A protein and the small-molecule ligand that binds it are described below.
Small molecule (SMILES): CC(=O)N[C@H]1[C@H](O[C@H]2[C@H](O)[C@@H](NC(C)=O)CO[C@@H]2CO)O[C@H](CO)[C@@H](O)[C@@H]1O

Sequence of chain 1.D:
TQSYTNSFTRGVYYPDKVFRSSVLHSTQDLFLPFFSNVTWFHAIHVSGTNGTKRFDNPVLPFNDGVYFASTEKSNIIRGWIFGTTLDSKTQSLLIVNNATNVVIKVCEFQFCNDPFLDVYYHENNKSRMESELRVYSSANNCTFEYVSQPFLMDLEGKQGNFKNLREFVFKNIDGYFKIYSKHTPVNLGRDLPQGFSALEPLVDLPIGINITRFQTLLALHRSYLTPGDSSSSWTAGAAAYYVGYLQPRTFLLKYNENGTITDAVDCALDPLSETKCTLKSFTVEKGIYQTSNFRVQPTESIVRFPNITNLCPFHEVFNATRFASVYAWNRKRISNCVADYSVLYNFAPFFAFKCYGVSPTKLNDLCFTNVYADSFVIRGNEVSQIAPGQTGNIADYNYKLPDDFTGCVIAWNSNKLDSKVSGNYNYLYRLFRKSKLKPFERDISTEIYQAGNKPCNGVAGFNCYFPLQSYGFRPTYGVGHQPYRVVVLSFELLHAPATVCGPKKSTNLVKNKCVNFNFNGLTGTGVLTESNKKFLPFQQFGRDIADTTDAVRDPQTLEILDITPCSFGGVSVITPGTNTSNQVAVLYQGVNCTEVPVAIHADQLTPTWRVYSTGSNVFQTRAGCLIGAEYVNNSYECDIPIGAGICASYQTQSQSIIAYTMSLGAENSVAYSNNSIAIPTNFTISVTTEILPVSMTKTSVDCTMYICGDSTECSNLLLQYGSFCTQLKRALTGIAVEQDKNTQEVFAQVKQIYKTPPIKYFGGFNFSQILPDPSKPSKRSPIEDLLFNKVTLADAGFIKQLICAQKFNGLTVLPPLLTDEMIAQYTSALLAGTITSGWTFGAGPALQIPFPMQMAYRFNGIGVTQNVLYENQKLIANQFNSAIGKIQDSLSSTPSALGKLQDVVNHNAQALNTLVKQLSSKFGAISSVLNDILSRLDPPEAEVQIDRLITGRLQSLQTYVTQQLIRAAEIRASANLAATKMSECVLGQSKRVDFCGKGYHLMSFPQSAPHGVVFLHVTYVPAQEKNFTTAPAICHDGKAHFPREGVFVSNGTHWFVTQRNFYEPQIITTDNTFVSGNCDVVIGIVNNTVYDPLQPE

Binding-site contacts:
Ligand atom C7 contacts residue ASN1071 of chain 1.D at 3.1 Å.
Ligand atom O7 contacts residue ASN1071 of chain 1.D at 3.1 Å (h-bond).
Ligand atom C1 contacts residue ASN1071 of chain 1.D at 1.4 Å.
Ligand atom C2 contacts residue ASN1071 of chain 1.D at 2.4 Å.
Ligand atom O5 contacts residue GLN892 of chain 1.B at 4.2 Å.
Ligand atom O6 contacts residue GLN892 of chain 1.B at 4.1 Å.
Ligand atom C5 contacts residue ASN1071 of chain 1.D at 3.7 Å.
Ligand atom O6 contacts residue ASN1071 of chain 1.D at 4.4 Å.
Ligand atom O6 contacts residue ALA703 of chain 1.D at 3.4 Å.
Ligand atom C8 contacts residue ASN1071 of chain 1.D at 4.2 Å.
Ligand atom C4 contacts residue ASN1071 of chain 1.D at 4.3 Å.
Ligand atom N2 contacts residue ASN1071 of chain 1.D at 2.8 Å (h-bond).
Ligand atom O5 contacts residue ASN1071 of chain 1.D at 2.4 Å (h-bond).
Ligand atom C3 contacts residue ASN1071 of chain 1.D at 3.8 Å.
Ligand atom C6 contacts residue ALA703 of chain 1.D at 4.1 Å (hydrophobic).

Sequence of chain 1.B:
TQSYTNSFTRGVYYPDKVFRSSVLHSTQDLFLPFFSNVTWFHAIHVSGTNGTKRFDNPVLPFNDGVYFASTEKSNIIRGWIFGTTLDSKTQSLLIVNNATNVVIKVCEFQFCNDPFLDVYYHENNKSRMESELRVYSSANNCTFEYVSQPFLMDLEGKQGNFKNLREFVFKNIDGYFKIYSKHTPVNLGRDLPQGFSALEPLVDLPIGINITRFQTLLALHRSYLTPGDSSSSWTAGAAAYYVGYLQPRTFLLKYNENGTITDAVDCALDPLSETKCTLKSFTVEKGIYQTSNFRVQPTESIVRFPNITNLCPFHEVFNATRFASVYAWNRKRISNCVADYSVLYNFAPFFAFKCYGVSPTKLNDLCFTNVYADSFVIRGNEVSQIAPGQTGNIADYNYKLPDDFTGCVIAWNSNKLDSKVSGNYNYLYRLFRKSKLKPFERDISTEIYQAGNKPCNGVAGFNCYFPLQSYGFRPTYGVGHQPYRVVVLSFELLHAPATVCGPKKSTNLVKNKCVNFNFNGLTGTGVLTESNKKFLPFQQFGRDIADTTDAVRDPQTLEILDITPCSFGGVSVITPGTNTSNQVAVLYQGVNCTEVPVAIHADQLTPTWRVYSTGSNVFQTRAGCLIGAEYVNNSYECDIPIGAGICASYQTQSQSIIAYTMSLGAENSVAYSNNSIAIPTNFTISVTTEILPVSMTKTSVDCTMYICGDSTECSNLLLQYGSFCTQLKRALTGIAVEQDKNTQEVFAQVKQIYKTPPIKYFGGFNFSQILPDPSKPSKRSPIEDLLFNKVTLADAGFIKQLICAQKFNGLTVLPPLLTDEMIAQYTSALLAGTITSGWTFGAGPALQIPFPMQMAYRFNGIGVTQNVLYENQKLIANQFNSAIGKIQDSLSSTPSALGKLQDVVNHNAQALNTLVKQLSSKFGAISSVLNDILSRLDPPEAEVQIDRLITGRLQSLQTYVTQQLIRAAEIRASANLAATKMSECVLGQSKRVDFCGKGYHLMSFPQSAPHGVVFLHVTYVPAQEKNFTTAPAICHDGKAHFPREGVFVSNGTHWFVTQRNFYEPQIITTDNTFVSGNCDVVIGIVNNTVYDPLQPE